Sequence of chain 1.L:
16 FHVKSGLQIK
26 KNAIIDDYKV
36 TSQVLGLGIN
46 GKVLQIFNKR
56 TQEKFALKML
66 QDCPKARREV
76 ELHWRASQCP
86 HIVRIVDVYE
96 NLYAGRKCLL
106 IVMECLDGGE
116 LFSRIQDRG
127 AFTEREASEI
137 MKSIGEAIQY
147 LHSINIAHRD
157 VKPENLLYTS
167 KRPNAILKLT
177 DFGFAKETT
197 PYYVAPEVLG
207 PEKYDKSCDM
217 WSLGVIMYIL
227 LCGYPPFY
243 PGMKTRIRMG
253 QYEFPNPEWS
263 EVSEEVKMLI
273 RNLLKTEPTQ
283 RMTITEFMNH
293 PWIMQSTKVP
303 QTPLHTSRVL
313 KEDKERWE

A small-molecule ligand and the protein it binds are described below.
Small molecule (SMILES): O=C1NCCc2[nH]c(-c3ccnc(-c4cnc5ccccc5c4)c3)cc21

Binding-site contacts:
Ligand atom O26 contacts residue LYS63 of chain 1.L at 3.4 Å (salt-bridge).
Ligand atom C3 contacts residue THR176 of chain 1.L at 3.9 Å.
Ligand atom C8 contacts residue LEU42 of chain 1.L at 3.6 Å (hydrophobic).
Ligand atom C9 contacts residue GLY43 of chain 1.L at 3.9 Å.
Ligand atom C3 contacts residue MET108 of chain 1.L at 3.9 Å (hydrophobic).
Ligand atom N7 contacts residue LYS63 of chain 1.L at 3.7 Å.
Ligand atom C17 contacts residue CYS110 of chain 1.L at 3.7 Å (hydrophobic).
Ligand atom C17 contacts residue LEU40 of chain 1.L at 3.8 Å (hydrophobic).
Ligand atom C19 contacts residue LEU40 of chain 1.L at 3.6 Å (hydrophobic).
Ligand atom N16 contacts residue ASP112 of chain 1.L at 3.3 Å.
Ligand atom N16 contacts residue LEU111 of chain 1.L at 3.5 Å (h-bond).
Ligand atom C17 contacts residue ASP112 of chain 1.L at 3.8 Å.
Ligand atom C21 contacts residue LEU40 of chain 1.L at 3.7 Å (hydrophobic).
Ligand atom N7 contacts residue GLY43 of chain 1.L at 3.5 Å.
Ligand atom C10 contacts residue LEU111 of chain 1.L at 3.5 Å (hydrophobic).
Ligand atom C10 contacts residue ALA61 of chain 1.L at 3.7 Å (hydrophobic).
Ligand atom C6 contacts residue LYS63 of chain 1.L at 3.8 Å.
Ligand atom O26 contacts residue ASP177 of chain 1.L at 3.1 Å (salt-bridge).
Ligand atom C20 contacts residue LEU111 of chain 1.L at 3.8 Å (hydrophobic).
Ligand atom N16 contacts residue LEU40 of chain 1.L at 3.6 Å.
Ligand atom C12 contacts residue LEU163 of chain 1.L at 3.6 Å (hydrophobic).
Ligand atom C14 contacts residue LEU111 of chain 1.L at 3.7 Å (hydrophobic).
Ligand atom C13 contacts residue LEU163 of chain 1.L at 3.5 Å (hydrophobic).
Ligand atom C18 contacts residue LEU111 of chain 1.L at 3.2 Å (hydrophobic).
Ligand atom C21 contacts residue LEU111 of chain 1.L at 3.8 Å (hydrophobic).
Ligand atom C8 contacts residue GLY43 of chain 1.L at 3.5 Å.
Ligand atom C10 contacts residue GLU109 of chain 1.L at 3.3 Å.
Ligand atom C9 contacts residue LEU42 of chain 1.L at 3.7 Å (hydrophobic).
Ligand atom N1 contacts residue VAL48 of chain 1.L at 3.8 Å.
Ligand atom C19 contacts residue LEU111 of chain 1.L at 3.5 Å (hydrophobic).
Ligand atom C4 contacts residue VAL48 of chain 1.L at 3.7 Å (hydrophobic).
Ligand atom C6 contacts residue ASP177 of chain 1.L at 3.7 Å.
Ligand atom N7 contacts residue ASP177 of chain 1.L at 3.1 Å (salt-bridge).
Ligand atom C21 contacts residue ASP112 of chain 1.L at 3.8 Å.
Ligand atom N15 contacts residue LEU111 of chain 1.L at 2.9 Å (h-bond).
Ligand atom C8 contacts residue ASN161 of chain 1.L at 3.6 Å.
Ligand atom C5 contacts residue VAL48 of chain 1.L at 3.6 Å (hydrophobic).
Ligand atom C17 contacts residue LEU111 of chain 1.L at 3.2 Å (hydrophobic).
Ligand atom C4 contacts residue THR176 of chain 1.L at 3.9 Å.
Ligand atom C8 contacts residue ASP177 of chain 1.L at 3.3 Å.